Sequence of chain 1.B:
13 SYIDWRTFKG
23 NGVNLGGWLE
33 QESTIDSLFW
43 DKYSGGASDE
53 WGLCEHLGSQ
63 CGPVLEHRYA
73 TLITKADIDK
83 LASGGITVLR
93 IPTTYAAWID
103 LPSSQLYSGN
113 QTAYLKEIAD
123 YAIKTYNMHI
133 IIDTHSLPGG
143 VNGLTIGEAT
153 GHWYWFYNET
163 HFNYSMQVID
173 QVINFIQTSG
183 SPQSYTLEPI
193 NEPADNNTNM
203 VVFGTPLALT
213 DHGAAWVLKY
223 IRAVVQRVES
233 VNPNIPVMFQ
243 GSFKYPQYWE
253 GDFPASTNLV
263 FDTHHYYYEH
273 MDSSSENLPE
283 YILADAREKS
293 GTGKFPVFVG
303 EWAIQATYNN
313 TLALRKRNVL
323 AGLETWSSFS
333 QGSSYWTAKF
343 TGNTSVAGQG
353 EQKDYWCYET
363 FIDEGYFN

Binding-site contacts:
Ligand atom C5 contacts residue ASN165 of chain 1.B at 3.5 Å.
Ligand atom C1 contacts residue ASN165 of chain 1.B at 1.4 Å.
Ligand atom C3 contacts residue ASN165 of chain 1.B at 3.6 Å.
Ligand atom C4 contacts residue ASN165 of chain 1.B at 4.1 Å.
Ligand atom C8 contacts residue GLU161 of chain 1.B at 3.9 Å.
Ligand atom C8 contacts residue THR162 of chain 1.B at 4.0 Å.
Ligand atom C2 contacts residue ASN165 of chain 1.B at 2.4 Å.
Ligand atom N2 contacts residue ASN165 of chain 1.B at 2.9 Å (h-bond).
Ligand atom C8 contacts residue ASN165 of chain 1.B at 4.3 Å.
Ligand atom O5 contacts residue ASN165 of chain 1.B at 2.2 Å (h-bond).
Ligand atom O7 contacts residue ASN165 of chain 1.B at 3.2 Å (h-bond).
Ligand atom C7 contacts residue ASN165 of chain 1.B at 3.2 Å.

A small-molecule ligand and the protein it binds are described below.
Small molecule (SMILES): CC(=O)N[C@@H]1[C@@H](O)[C@H](O)[C@@H](CO)O[C@H]1O